Binding-site contacts:
Ligand atom PG contacts residue GLY189 of chain 1.D at 3.5 Å.
Ligand atom PA contacts residue MG1 of chain 1.F at 3.3 Å.
Ligand atom O1G contacts residue ASP190 of chain 1.D at 2.9 Å (salt-bridge).
Ligand atom O2B contacts residue SER180 of chain 1.D at 3.1 Å (h-bond).
Ligand atom O3' contacts residue GLY274 of chain 1.D at 3.3 Å.
Ligand atom O2G contacts residue GLY189 of chain 1.D at 3.4 Å (h-bond).
Ligand atom PB contacts residue MG1 of chain 1.F at 3.2 Å.
Ligand atom O3' contacts residue THR273 of chain 1.D at 3.3 Å (h-bond).
Ligand atom O3A contacts residue MG1 of chain 1.F at 3.6 Å.
Ligand atom C2' contacts residue GLY274 of chain 1.D at 3.5 Å.
Ligand atom N3 contacts residue ASN279 of chain 1.D at 3.1 Å (h-bond).
Ligand atom N2 contacts residue ARG283 of chain 1.D at 3.2 Å.
Ligand atom C4' contacts residue PHE272 of chain 1.D at 3.5 Å (hydrophobic).
Ligand atom PA contacts residue NA1 of chain 1.G at 3.6 Å.
Ligand atom N7 contacts residue ASP276 of chain 1.D at 3.5 Å.
Ligand atom F3B contacts residue ARG183 of chain 1.D at 3.2 Å.
Ligand atom N2 contacts residue ASN279 of chain 1.D at 3.5 Å.
Ligand atom O3G contacts residue SER180 of chain 1.D at 2.6 Å (h-bond).
Ligand atom C2' contacts residue TYR271 of chain 1.D at 3.3 Å (hydrophobic).
Ligand atom O3G contacts residue SER188 of chain 1.D at 3.6 Å.
Ligand atom C5' contacts residue ASP192 of chain 1.D at 3.5 Å.
Ligand atom O1G contacts residue MG1 of chain 1.F at 2.1 Å.
Ligand atom N3 contacts residue TYR271 of chain 1.D at 3.4 Å.
Ligand atom O1B contacts residue ARG183 of chain 1.D at 2.8 Å (salt-bridge).
Ligand atom O1A contacts residue MG1 of chain 1.F at 2.1 Å.
Ligand atom O1A contacts residue NA1 of chain 1.G at 2.5 Å (h-bond).
Ligand atom C1' contacts residue TYR271 of chain 1.D at 3.4 Å (hydrophobic).
Ligand atom C2' contacts residue ASN279 of chain 1.D at 3.5 Å.
Ligand atom O1B contacts residue SER180 of chain 1.D at 3.7 Å.
Ligand atom O1A contacts residue ASP192 of chain 1.D at 3.0 Å (salt-bridge).
Ligand atom O3G contacts residue GLY189 of chain 1.D at 3.0 Å (h-bond).
Ligand atom O3' contacts residue ARG183 of chain 1.D at 3.5 Å (salt-bridge).
Ligand atom O2B contacts residue GLY179 of chain 1.D at 3.2 Å.
Ligand atom PG contacts residue MG1 of chain 1.F at 3.3 Å.
Ligand atom O3G contacts residue MG1 of chain 1.F at 3.7 Å.
Ligand atom O2B contacts residue MG1 of chain 1.F at 2.1 Å.
Ligand atom F3B contacts residue SER180 of chain 1.D at 3.4 Å.
Ligand atom O2B contacts residue ASP192 of chain 1.D at 2.9 Å (salt-bridge).
Ligand atom C5 contacts residue ASP276 of chain 1.D at 3.6 Å.
Ligand atom O1A contacts residue ASP190 of chain 1.D at 3.1 Å (salt-bridge).

Sequence of chain 1.D:
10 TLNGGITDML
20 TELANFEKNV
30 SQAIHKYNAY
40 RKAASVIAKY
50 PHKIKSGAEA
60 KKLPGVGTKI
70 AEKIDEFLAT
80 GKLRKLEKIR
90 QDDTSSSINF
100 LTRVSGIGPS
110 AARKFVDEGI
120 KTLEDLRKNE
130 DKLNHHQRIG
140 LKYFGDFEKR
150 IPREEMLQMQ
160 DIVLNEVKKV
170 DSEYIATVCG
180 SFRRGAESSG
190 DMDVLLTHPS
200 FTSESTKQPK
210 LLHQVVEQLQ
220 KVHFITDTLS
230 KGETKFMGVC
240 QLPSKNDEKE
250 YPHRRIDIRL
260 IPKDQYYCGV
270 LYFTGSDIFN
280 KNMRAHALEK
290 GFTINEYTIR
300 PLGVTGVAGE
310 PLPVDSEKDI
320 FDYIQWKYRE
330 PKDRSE

A protein and the small-molecule ligand that binds it are described below.
Small molecule (SMILES): Nc1nc2c(ncn2[C@H]2C[C@H](O)[C@@H](CO[P](=O)(O)O[P](=O)(O)[C@H](F)P(=O)(O)O)O2)c(=O)[nH]1